Sequence of chain 13.N:
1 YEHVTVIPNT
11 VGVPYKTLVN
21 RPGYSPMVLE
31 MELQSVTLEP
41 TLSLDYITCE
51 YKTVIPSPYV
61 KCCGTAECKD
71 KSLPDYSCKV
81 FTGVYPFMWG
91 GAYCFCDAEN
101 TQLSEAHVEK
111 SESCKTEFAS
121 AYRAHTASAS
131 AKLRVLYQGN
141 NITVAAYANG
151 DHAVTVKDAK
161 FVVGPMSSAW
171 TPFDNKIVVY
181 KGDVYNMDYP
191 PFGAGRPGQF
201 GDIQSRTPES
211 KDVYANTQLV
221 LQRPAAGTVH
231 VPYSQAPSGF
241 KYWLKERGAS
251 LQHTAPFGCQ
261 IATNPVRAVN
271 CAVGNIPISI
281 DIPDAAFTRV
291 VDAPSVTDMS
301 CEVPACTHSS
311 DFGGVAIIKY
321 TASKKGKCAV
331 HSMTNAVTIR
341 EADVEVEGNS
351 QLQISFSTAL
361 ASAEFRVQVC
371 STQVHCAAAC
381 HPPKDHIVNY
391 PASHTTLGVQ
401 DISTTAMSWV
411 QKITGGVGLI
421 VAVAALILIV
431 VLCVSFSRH

Binding-site contacts:
Ligand atom N2 contacts residue THR116 of chain 13.N at 4.1 Å.
Ligand atom C6 contacts residue LYS181 of chain 13.N at 3.4 Å.
Ligand atom C3 contacts residue ASN259 of chain 13.O at 3.7 Å.
Ligand atom C8 contacts residue LEU257 of chain 13.O at 4.1 Å (hydrophobic).
Ligand atom O7 contacts residue ASN259 of chain 13.O at 3.2 Å (h-bond).
Ligand atom C8 contacts residue THR116 of chain 13.N at 4.3 Å.
Ligand atom C7 contacts residue ASN259 of chain 13.O at 3.2 Å.
Ligand atom O4 contacts residue PHE118 of chain 13.N at 4.1 Å.
Ligand atom C8 contacts residue ALA258 of chain 13.O at 3.7 Å (hydrophobic).
Ligand atom C5 contacts residue ASN259 of chain 13.O at 3.7 Å.
Ligand atom C4 contacts residue ASN259 of chain 13.O at 4.2 Å.
Ligand atom C2 contacts residue ASN259 of chain 13.O at 2.4 Å.
Ligand atom N2 contacts residue ASN259 of chain 13.O at 2.8 Å (h-bond).
Ligand atom C8 contacts residue ASN259 of chain 13.O at 4.2 Å.
Ligand atom O4 contacts residue LYS181 of chain 13.N at 2.7 Å (salt-bridge).
Ligand atom O3 contacts residue LYS115 of chain 13.N at 3.6 Å (salt-bridge).
Ligand atom O6 contacts residue LYS181 of chain 13.N at 3.4 Å (salt-bridge).
Ligand atom C3 contacts residue LYS115 of chain 13.N at 4.3 Å.
Ligand atom C1 contacts residue ASN259 of chain 13.O at 1.4 Å.
Ligand atom O5 contacts residue ASN259 of chain 13.O at 2.3 Å (h-bond).
Ligand atom C5 contacts residue LYS181 of chain 13.N at 3.4 Å.
Ligand atom C4 contacts residue LYS181 of chain 13.N at 3.6 Å.

Sequence of chain 13.O:
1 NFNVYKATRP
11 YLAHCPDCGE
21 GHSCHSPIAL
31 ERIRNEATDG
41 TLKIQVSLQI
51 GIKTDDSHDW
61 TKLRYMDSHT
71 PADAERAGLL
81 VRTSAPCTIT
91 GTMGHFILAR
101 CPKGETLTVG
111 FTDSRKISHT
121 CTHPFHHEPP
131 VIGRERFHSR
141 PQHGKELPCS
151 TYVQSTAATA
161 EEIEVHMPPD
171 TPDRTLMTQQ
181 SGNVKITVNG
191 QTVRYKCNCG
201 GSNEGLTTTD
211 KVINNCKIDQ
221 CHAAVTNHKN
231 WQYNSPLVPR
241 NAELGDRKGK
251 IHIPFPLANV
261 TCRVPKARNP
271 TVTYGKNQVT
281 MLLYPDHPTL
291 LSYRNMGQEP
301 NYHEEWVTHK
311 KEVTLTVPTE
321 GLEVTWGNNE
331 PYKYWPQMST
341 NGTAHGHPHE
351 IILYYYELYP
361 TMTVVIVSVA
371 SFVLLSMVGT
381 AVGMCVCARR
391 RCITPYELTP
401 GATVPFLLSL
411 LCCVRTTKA

This small molecule binds to this protein.
Small molecule (SMILES): CC(=O)N[C@@H]1[C@@H](O)[C@H](O)[C@@H](CO)O[C@H]1O